Sequence of chain 1.B:
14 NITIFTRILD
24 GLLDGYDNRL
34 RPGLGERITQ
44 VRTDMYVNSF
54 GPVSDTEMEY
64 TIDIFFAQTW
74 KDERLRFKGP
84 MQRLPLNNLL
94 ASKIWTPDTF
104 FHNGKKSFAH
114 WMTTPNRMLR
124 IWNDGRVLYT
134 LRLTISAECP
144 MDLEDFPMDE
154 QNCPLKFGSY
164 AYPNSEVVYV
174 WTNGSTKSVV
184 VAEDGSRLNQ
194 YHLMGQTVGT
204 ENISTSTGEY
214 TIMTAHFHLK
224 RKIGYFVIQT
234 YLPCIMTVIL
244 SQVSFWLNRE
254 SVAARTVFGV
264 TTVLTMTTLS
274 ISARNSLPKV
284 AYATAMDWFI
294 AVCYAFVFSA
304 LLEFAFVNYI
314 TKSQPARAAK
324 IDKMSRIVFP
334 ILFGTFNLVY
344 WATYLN

A protein and the small-molecule ligand that binds it are described below.
Small molecule (SMILES): CC(=O)N[C@@H]1[C@@H](O)[C@H](O)[C@@H](CO)O[C@H]1O

Binding-site contacts:
Ligand atom O5 contacts residue ASN205 of chain 1.B at 2.4 Å (h-bond).
Ligand atom C6 contacts residue ASN167 of chain 1.B at 3.8 Å.
Ligand atom O7 contacts residue ASN205 of chain 1.B at 3.6 Å.
Ligand atom C3 contacts residue ASN205 of chain 1.B at 3.8 Å.
Ligand atom C5 contacts residue ASN205 of chain 1.B at 3.6 Å.
Ligand atom C7 contacts residue ASN205 of chain 1.B at 3.4 Å.
Ligand atom C1 contacts residue ASN167 of chain 1.B at 4.0 Å.
Ligand atom C5 contacts residue ASN167 of chain 1.B at 3.8 Å.
Ligand atom C2 contacts residue ASN205 of chain 1.B at 2.4 Å.
Ligand atom O5 contacts residue ASN167 of chain 1.B at 3.2 Å (h-bond).
Ligand atom C1 contacts residue ASN205 of chain 1.B at 1.4 Å.
Ligand atom C8 contacts residue GLU204 of chain 1.B at 4.3 Å.
Ligand atom N2 contacts residue ASN205 of chain 1.B at 2.9 Å (h-bond).
Ligand atom C4 contacts residue ASN205 of chain 1.B at 4.2 Å.
Ligand atom C8 contacts residue ASN205 of chain 1.B at 3.9 Å.